Sequence of chain 9.A:
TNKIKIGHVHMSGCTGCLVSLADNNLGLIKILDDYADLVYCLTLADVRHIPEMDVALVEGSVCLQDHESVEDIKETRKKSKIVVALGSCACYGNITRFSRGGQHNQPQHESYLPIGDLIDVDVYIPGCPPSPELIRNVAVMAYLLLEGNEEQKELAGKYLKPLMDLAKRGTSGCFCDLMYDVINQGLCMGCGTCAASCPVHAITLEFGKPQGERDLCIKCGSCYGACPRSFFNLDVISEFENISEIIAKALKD

This protein binds this small molecule.
Small molecule (SMILES): C[C@@H](O)[C@@H](C)O

Binding-site contacts:
Ligand atom C2 contacts residue LEU172 of chain 9.A at 3.6 Å (hydrophobic).
Ligand atom C1 contacts residue ILE260 of chain 9.A at 4.3 Å (hydrophobic).
Ligand atom C1 contacts residue ASN259 of chain 9.A at 4.4 Å.
Ligand atom O6 contacts residue LEU172 of chain 9.A at 4.0 Å.
Ligand atom C1 contacts residue GLU256 of chain 9.A at 4.5 Å.
Ligand atom O6 contacts residue LYS175 of chain 9.A at 4.2 Å.
Ligand atom C3 contacts residue LEU172 of chain 9.A at 4.4 Å (hydrophobic).
Ligand atom C4 contacts residue GLU256 of chain 9.A at 3.9 Å.
Ligand atom C1 contacts residue LEU172 of chain 9.A at 3.7 Å (hydrophobic).